Sequence of chain 1.A:
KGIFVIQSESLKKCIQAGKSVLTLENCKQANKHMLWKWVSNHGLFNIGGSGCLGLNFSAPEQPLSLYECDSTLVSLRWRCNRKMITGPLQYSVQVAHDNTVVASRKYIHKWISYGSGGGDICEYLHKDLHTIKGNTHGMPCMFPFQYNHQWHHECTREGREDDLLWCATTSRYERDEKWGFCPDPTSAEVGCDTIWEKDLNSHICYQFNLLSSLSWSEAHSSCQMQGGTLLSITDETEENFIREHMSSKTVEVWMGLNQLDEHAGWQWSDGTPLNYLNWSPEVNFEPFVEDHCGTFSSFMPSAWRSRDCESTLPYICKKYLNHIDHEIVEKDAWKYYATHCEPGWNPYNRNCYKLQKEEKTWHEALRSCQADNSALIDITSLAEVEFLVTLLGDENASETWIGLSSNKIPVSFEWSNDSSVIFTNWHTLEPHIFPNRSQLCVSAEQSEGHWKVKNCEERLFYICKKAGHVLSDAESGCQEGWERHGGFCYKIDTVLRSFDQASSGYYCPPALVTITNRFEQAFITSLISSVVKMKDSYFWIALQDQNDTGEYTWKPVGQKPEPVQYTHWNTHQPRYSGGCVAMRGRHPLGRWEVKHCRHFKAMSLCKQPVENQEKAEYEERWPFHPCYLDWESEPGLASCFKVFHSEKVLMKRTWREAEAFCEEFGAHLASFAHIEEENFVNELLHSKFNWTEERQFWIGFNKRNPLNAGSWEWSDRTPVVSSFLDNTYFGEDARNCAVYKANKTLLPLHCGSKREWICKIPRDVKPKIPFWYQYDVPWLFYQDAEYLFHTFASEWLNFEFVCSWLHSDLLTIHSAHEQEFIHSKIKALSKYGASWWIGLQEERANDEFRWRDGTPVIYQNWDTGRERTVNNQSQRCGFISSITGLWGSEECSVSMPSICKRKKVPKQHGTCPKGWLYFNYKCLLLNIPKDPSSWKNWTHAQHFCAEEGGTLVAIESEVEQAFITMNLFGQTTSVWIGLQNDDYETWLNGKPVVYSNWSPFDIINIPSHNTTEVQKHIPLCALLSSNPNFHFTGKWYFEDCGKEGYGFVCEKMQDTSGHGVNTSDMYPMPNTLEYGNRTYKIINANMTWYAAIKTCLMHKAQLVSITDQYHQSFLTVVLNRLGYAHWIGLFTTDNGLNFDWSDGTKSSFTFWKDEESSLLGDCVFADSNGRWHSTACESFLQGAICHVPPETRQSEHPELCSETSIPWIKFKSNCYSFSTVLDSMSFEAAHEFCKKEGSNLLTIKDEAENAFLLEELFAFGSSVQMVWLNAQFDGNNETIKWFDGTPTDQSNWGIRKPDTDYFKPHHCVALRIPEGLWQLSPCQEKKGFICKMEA

Binding-site contacts:
Ligand atom C5 contacts residue ASN1303 of chain 1.A at 3.5 Å.
Ligand atom C7 contacts residue ASP1300 of chain 1.A at 3.6 Å.
Ligand atom C7 contacts residue ASN1303 of chain 1.A at 3.5 Å.
Ligand atom O7 contacts residue ASN1302 of chain 1.A at 3.6 Å.
Ligand atom O7 contacts residue ASN1303 of chain 1.A at 3.4 Å (h-bond).
Ligand atom C3 contacts residue ASN1303 of chain 1.A at 3.8 Å.
Ligand atom C1 contacts residue ASP1300 of chain 1.A at 3.3 Å.
Ligand atom C2 contacts residue ASP1300 of chain 1.A at 3.2 Å.
Ligand atom O7 contacts residue GLY1301 of chain 1.A at 3.5 Å (h-bond).
Ligand atom C7 contacts residue ASN1302 of chain 1.A at 3.7 Å.
Ligand atom C2 contacts residue ASN1303 of chain 1.A at 2.5 Å.
Ligand atom N2 contacts residue ASP1300 of chain 1.A at 3.9 Å.
Ligand atom O7 contacts residue ASP1300 of chain 1.A at 2.5 Å (salt-bridge).
Ligand atom C8 contacts residue ASN1302 of chain 1.A at 3.1 Å.
Ligand atom C1 contacts residue ASN1303 of chain 1.A at 1.4 Å.
Ligand atom C8 contacts residue GLY1301 of chain 1.A at 4.4 Å.
Ligand atom C7 contacts residue GLY1301 of chain 1.A at 4.4 Å.
Ligand atom C4 contacts residue ASN1303 of chain 1.A at 4.1 Å.
Ligand atom N2 contacts residue ASN1303 of chain 1.A at 3.1 Å (h-bond).
Ligand atom O5 contacts residue ASP1300 of chain 1.A at 3.7 Å.
Ligand atom O5 contacts residue ASN1303 of chain 1.A at 2.2 Å (h-bond).

The small molecule below binds the protein below.
Small molecule (SMILES): CC(=O)N[C@@H]1[C@@H](O)[C@H](O)[C@@H](CO)O[C@H]1O